Sequence of chain 1.E:
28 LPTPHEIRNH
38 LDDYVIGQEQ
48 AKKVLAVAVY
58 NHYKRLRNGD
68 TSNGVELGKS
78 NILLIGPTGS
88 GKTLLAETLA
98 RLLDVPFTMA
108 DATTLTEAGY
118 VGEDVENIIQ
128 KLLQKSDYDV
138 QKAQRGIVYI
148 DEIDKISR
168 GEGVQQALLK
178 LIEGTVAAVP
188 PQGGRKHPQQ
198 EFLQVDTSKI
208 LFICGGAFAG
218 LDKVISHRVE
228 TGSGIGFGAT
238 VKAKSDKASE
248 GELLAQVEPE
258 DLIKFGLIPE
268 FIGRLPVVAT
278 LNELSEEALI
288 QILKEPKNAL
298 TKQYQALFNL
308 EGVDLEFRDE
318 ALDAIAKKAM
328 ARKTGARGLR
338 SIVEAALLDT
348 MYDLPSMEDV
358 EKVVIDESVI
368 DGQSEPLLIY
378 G

The protein below binds the small molecule below.
Small molecule (SMILES): Nc1ncnc2c1ncn2[C@@H]1O[C@H](COP(=O)(O)OP(=O)(O)OP(O)(O)=S)[C@@H](O)[C@H]1O

Sequence of chain 1.D:
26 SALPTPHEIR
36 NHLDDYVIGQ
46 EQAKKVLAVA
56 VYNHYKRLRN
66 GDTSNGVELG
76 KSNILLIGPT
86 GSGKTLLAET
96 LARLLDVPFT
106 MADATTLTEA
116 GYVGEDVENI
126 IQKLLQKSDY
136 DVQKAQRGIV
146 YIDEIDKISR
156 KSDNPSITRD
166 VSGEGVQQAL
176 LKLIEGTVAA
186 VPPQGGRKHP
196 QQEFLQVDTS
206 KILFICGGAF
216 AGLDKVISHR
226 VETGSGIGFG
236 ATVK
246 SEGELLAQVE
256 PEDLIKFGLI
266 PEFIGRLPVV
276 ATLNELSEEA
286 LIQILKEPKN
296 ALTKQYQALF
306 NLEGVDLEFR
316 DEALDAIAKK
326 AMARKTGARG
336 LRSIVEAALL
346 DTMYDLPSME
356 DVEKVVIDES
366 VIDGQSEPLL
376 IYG

Binding-site contacts:
Ligand atom O3A contacts residue GLY86 of chain 1.D at 3.7 Å.
Ligand atom O3A contacts residue ARG334 of chain 1.D at 3.3 Å (salt-bridge).
Ligand atom C4 contacts residue LEU91 of chain 1.D at 3.6 Å (hydrophobic).
Ligand atom O2B contacts residue THR90 of chain 1.D at 2.5 Å (h-bond).
Ligand atom N1 contacts residue ILE43 of chain 1.D at 3.2 Å (h-bond).
Ligand atom C1' contacts residue ALA333 of chain 1.D at 3.4 Å (hydrophobic).
Ligand atom C5' contacts residue ARG334 of chain 1.D at 3.6 Å.
Ligand atom N7 contacts residue LEU281 of chain 1.D at 3.6 Å.
Ligand atom O3B contacts residue GLY86 of chain 1.D at 3.4 Å (h-bond).
Ligand atom O1B contacts residue THR90 of chain 1.D at 3.6 Å.
Ligand atom N7 contacts residue SER87 of chain 1.D at 3.3 Å (h-bond).
Ligand atom O2G contacts residue THR90 of chain 1.D at 3.2 Å (h-bond).
Ligand atom C8 contacts residue GLY86 of chain 1.D at 3.1 Å.
Ligand atom O2A contacts residue LEU91 of chain 1.D at 3.5 Å (h-bond).
Ligand atom N7 contacts residue GLY88 of chain 1.D at 3.6 Å (h-bond).
Ligand atom PG contacts residue MG1 of chain 1.V at 3.2 Å.
Ligand atom O2G contacts residue ASP148 of chain 1.D at 3.5 Å (salt-bridge).
Ligand atom N3 contacts residue LEU91 of chain 1.D at 3.5 Å.
Ligand atom O2G contacts residue MG1 of chain 1.V at 2.0 Å.
Ligand atom S1G contacts residue ALA214 of chain 1.D at 3.6 Å.
Ligand atom C6 contacts residue ILE43 of chain 1.D at 3.7 Å (hydrophobic).
Ligand atom O2B contacts residue MG1 of chain 1.V at 3.3 Å.
Ligand atom O1B contacts residue LYS89 of chain 1.D at 2.8 Å (salt-bridge).
Ligand atom S1G contacts residue MG1 of chain 1.V at 3.6 Å.
Ligand atom O1A contacts residue THR90 of chain 1.D at 3.5 Å.
Ligand atom N6 contacts residue SER87 of chain 1.D at 3.5 Å (h-bond).
Ligand atom C2 contacts residue TYR41 of chain 1.D at 3.5 Å (hydrophobic).
Ligand atom N7 contacts residue GLY86 of chain 1.D at 3.2 Å (h-bond).
Ligand atom O3G contacts residue GLU267 of chain 1.E at 3.0 Å.
Ligand atom N1 contacts residue VAL42 of chain 1.D at 3.7 Å.
Ligand atom O2A contacts residue LYS89 of chain 1.D at 3.1 Å (salt-bridge).
Ligand atom O2A contacts residue THR90 of chain 1.D at 3.6 Å (h-bond).
Ligand atom O1B contacts residue GLY88 of chain 1.D at 3.3 Å (h-bond).
Ligand atom O3G contacts residue ARG334 of chain 1.D at 3.1 Å (salt-bridge).
Ligand atom N9 contacts residue ALA333 of chain 1.D at 3.6 Å.
Ligand atom O3B contacts residue LYS89 of chain 1.D at 3.3 Å (salt-bridge).
Ligand atom C2 contacts residue LEU91 of chain 1.D at 3.6 Å (hydrophobic).
Ligand atom O2A contacts residue GLY88 of chain 1.D at 3.0 Å.
Ligand atom N6 contacts residue ILE43 of chain 1.D at 2.7 Å (h-bond).
Ligand atom O4' contacts residue ALA333 of chain 1.D at 3.4 Å.